A small-molecule ligand and the protein it binds are described below.
Small molecule (SMILES): CC(=O)N[C@H]1[C@H](O[C@H]2[C@H](O)[C@@H](NC(C)=O)CO[C@@H]2CO)O[C@H](CO)[C@@H](O[C@@H]2O[C@H](CO[C@H]3O[C@H](CO)[C@@H](O)[C@H](O)[C@@H]3O)[C@@H](O)[C@H](O[C@H]3O[C@H](CO)[C@@H](O)[C@H](O)[C@@H]3O)[C@@H]2O)[C@@H]1O

Sequence of chain 1.A:
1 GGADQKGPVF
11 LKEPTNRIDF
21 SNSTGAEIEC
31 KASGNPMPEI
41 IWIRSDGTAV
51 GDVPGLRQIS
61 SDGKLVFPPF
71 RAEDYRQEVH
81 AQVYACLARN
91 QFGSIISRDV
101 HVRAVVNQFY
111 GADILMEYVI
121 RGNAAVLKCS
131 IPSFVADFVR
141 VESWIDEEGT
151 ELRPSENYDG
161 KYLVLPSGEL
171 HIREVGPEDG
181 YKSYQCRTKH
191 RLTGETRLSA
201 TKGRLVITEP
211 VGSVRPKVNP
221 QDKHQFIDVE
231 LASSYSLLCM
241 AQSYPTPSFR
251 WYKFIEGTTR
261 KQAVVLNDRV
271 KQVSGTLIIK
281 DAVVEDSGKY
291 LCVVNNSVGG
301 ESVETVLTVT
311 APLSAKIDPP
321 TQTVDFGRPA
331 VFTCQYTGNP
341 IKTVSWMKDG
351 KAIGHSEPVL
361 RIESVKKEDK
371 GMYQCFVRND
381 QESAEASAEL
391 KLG

Sequence of chain 1.B:
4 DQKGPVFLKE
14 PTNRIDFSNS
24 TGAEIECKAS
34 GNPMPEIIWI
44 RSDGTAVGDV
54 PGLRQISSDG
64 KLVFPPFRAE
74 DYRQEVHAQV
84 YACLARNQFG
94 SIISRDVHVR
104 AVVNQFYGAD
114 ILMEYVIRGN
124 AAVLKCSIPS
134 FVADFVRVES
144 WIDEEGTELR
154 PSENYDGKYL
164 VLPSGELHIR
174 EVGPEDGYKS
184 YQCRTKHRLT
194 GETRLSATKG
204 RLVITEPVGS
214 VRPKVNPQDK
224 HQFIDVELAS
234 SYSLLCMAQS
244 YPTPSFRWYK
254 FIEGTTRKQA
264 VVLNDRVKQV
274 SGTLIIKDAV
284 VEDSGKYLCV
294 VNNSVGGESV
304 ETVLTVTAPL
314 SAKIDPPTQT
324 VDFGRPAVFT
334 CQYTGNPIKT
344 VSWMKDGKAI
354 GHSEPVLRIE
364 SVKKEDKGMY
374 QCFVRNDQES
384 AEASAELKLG

Binding-site contacts:
Ligand atom C2 contacts residue SER345 of chain 1.A at 3.9 Å.
Ligand atom C3 contacts residue ARG378 of chain 1.A at 3.7 Å.
Ligand atom O5 contacts residue LYS342 of chain 1.A at 3.8 Å.
Ligand atom C5 contacts residue VAL293 of chain 1.B at 3.6 Å (hydrophobic).
Ligand atom C6 contacts residue GLU301 of chain 1.B at 3.6 Å.
Ligand atom O3 contacts residue LYS342 of chain 1.A at 3.0 Å (salt-bridge).
Ligand atom C6 contacts residue VAL293 of chain 1.B at 3.9 Å (hydrophobic).
Ligand atom C2 contacts residue ASN295 of chain 1.B at 2.5 Å.
Ligand atom O4 contacts residue LYS342 of chain 1.A at 2.6 Å (salt-bridge).
Ligand atom C8 contacts residue SER302 of chain 1.B at 3.5 Å.
Ligand atom O2 contacts residue SER345 of chain 1.A at 3.2 Å.
Ligand atom C5 contacts residue ASN295 of chain 1.B at 3.6 Å.
Ligand atom O2 contacts residue LYS342 of chain 1.A at 3.6 Å.
Ligand atom C3 contacts residue SER345 of chain 1.A at 3.9 Å.
Ligand atom C3 contacts residue LYS342 of chain 1.A at 3.5 Å.
Ligand atom O5 contacts residue GLY300 of chain 1.B at 3.6 Å.
Ligand atom C4 contacts residue ARG378 of chain 1.A at 3.9 Å.
Ligand atom O5 contacts residue ASN295 of chain 1.B at 2.4 Å (h-bond).
Ligand atom C6 contacts residue LYS342 of chain 1.A at 3.2 Å.
Ligand atom C3 contacts residue ASN295 of chain 1.B at 3.8 Å.
Ligand atom C4 contacts residue THR343 of chain 1.A at 3.4 Å.
Ligand atom O6 contacts residue THR343 of chain 1.A at 3.5 Å.
Ligand atom O6 contacts residue GLU301 of chain 1.B at 3.2 Å (salt-bridge).
Ligand atom O5 contacts residue VAL293 of chain 1.B at 3.8 Å.
Ligand atom C7 contacts residue ASN295 of chain 1.B at 3.8 Å.
Ligand atom N2 contacts residue ASN295 of chain 1.B at 2.9 Å (h-bond).
Ligand atom O4 contacts residue LYS342 of chain 1.A at 3.1 Å (salt-bridge).
Ligand atom C5 contacts residue THR343 of chain 1.A at 3.9 Å.
Ligand atom C5 contacts residue LYS342 of chain 1.A at 3.4 Å.
Ligand atom O6 contacts residue LYS342 of chain 1.A at 3.4 Å (salt-bridge).
Ligand atom O3 contacts residue THR343 of chain 1.A at 3.4 Å.
Ligand atom C4 contacts residue LYS342 of chain 1.A at 3.9 Å.
Ligand atom O3 contacts residue ARG378 of chain 1.A at 3.1 Å (salt-bridge).
Ligand atom O4 contacts residue THR343 of chain 1.A at 3.5 Å.
Ligand atom C1 contacts residue ASN295 of chain 1.B at 1.4 Å.
Ligand atom C4 contacts residue LYS342 of chain 1.A at 3.5 Å.
Ligand atom O4 contacts residue ARG378 of chain 1.A at 2.9 Å (salt-bridge).
Ligand atom O3 contacts residue SER345 of chain 1.A at 2.8 Å (h-bond).
Ligand atom O5 contacts residue VAL294 of chain 1.B at 3.5 Å (h-bond).
Ligand atom O6 contacts residue GLY300 of chain 1.B at 3.4 Å.